Sequence of chain 1.A:
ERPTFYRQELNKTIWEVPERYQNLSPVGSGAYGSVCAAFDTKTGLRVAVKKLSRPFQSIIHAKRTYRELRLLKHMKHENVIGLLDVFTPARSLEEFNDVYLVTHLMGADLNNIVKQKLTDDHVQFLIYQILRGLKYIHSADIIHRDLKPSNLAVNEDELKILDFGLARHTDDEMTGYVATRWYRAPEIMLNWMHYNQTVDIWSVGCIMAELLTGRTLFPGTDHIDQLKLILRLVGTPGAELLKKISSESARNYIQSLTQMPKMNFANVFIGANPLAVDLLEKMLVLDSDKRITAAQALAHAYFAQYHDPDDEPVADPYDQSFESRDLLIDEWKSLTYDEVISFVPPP

Binding-site contacts:
Ligand atom C4 contacts residue LYS53 of chain 1.A at 3.6 Å.
Ligand atom C11 contacts residue ASP168 of chain 1.A at 3.5 Å.
Ligand atom O2 contacts residue ILE141 of chain 1.A at 3.6 Å.
Ligand atom C27 contacts residue PHE169 of chain 1.A at 3.8 Å (hydrophobic).
Ligand atom O1 contacts residue ASP168 of chain 1.A at 3.1 Å (salt-bridge).
Ligand atom C14 contacts residue HIS148 of chain 1.A at 3.8 Å.
Ligand atom O1 contacts residue LEU167 of chain 1.A at 3.5 Å.
Ligand atom C7 contacts residue ASP168 of chain 1.A at 3.8 Å.
Ligand atom C5 contacts residue GLU71 of chain 1.A at 3.4 Å.
Ligand atom N1 contacts residue ASP168 of chain 1.A at 3.7 Å.
Ligand atom C3 contacts residue THR106 of chain 1.A at 3.8 Å.
Ligand atom O1 contacts residue ILE84 of chain 1.A at 3.8 Å.
Ligand atom C2 contacts residue THR106 of chain 1.A at 3.8 Å.
Ligand atom C21 contacts residue PHE169 of chain 1.A at 3.5 Å (hydrophobic).
Ligand atom N4 contacts residue PHE169 of chain 1.A at 3.7 Å.
Ligand atom C13 contacts residue VAL83 of chain 1.A at 3.8 Å (hydrophobic).
Ligand atom N2 contacts residue LEU74 of chain 1.A at 3.5 Å.
Ligand atom C1 contacts residue THR106 of chain 1.A at 3.6 Å.
Ligand atom C1 contacts residue LYS53 of chain 1.A at 3.8 Å.
Ligand atom C24 contacts residue PHE169 of chain 1.A at 3.5 Å (hydrophobic).
Ligand atom O2 contacts residue HIS148 of chain 1.A at 3.3 Å.
Ligand atom C20 contacts residue VAL38 of chain 1.A at 3.8 Å (hydrophobic).
Ligand atom C3 contacts residue LYS53 of chain 1.A at 3.7 Å.
Ligand atom C4 contacts residue GLU71 of chain 1.A at 3.3 Å.
Ligand atom C13 contacts residue ILE141 of chain 1.A at 3.8 Å (hydrophobic).
Ligand atom O3 contacts residue LEU108 of chain 1.A at 3.4 Å.
Ligand atom C21 contacts residue ALA51 of chain 1.A at 3.7 Å (hydrophobic).
Ligand atom C25 contacts residue VAL30 of chain 1.A at 3.8 Å (hydrophobic).
Ligand atom C22 contacts residue MET109 of chain 1.A at 3.7 Å (hydrophobic).
Ligand atom C1 contacts residue ALA51 of chain 1.A at 3.7 Å (hydrophobic).
Ligand atom N1 contacts residue GLU71 of chain 1.A at 2.9 Å (salt-bridge).
Ligand atom O3 contacts residue MET109 of chain 1.A at 3.1 Å (h-bond).
Ligand atom C22 contacts residue ALA51 of chain 1.A at 3.3 Å (hydrophobic).
Ligand atom C4 contacts residue LEU75 of chain 1.A at 3.5 Å (hydrophobic).
Ligand atom C8 contacts residue GLU71 of chain 1.A at 3.5 Å.
Ligand atom C6 contacts residue ASP168 of chain 1.A at 3.3 Å.
Ligand atom C23 contacts residue ALA51 of chain 1.A at 3.7 Å (hydrophobic).
Ligand atom C20 contacts residue PHE169 of chain 1.A at 3.7 Å (hydrophobic).
Ligand atom C5 contacts residue LYS53 of chain 1.A at 3.7 Å.
Ligand atom C23 contacts residue THR106 of chain 1.A at 3.2 Å.

This small molecule binds to this protein.
Small molecule (SMILES): Cc1ccc(NC(=O)c2ccnc(N3CCOCC3)c2)cc1-c1ccc(C(=O)NCC2CC2)cc1